This small molecule binds to this protein.
Small molecule (SMILES): CC[C@H](C)[C@H](NC(=O)[C@H](CC1=CN=C2CC=CC=C12)NC(=O)[C@H](CCSC)NC(=O)[C@H](CC(C)C)NC(=O)[C@H](CC(C)C)NC(=O)[C@@H](N)CO)C(=O)N[C@H](C(=O)N[C@@H](CCC(N)=O)C(=O)N[C@@H](CC(C)C)C(=O)O)[C@@H](C)O

Sequence of chain 1.A:
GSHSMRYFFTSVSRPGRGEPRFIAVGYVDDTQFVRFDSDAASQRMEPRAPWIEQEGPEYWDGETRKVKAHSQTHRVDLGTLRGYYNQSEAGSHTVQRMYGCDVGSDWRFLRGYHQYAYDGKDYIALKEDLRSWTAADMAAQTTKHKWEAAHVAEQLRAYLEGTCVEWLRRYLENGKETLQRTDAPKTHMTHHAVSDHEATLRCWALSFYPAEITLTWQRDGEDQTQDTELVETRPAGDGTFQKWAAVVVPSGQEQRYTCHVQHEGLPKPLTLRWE

Binding-site contacts:
Ligand atom CA contacts residue TYR99 of chain 1.A at 3.6 Å (hydrophobic).
Ligand atom CD1 contacts residue TYR116 of chain 1.A at 3.5 Å (hydrophobic).
Ligand atom CD2 contacts residue TYR123 of chain 1.A at 3.6 Å (hydrophobic).
Ligand atom CG contacts residue ASP77 of chain 1.A at 3.6 Å.
Ligand atom N contacts residue TYR7 of chain 1.A at 2.8 Å (h-bond).
Ligand atom O contacts residue LYS66 of chain 1.A at 2.9 Å (salt-bridge).
Ligand atom CG contacts residue GLU63 of chain 1.A at 3.5 Å.
Ligand atom CD2 contacts residue THR143 of chain 1.A at 3.4 Å.
Ligand atom CD2 contacts residue PHE9 of chain 1.A at 3.6 Å (hydrophobic).
Ligand atom CB contacts residue TRP167 of chain 1.A at 3.5 Å (hydrophobic).
Ligand atom N contacts residue ASP77 of chain 1.A at 2.9 Å (salt-bridge).
Ligand atom OG contacts residue LYS66 of chain 1.A at 2.9 Å (salt-bridge).
Ligand atom OXT contacts residue LYS146 of chain 1.A at 3.1 Å.
Ligand atom CD1 contacts residue VAL67 of chain 1.A at 3.6 Å (hydrophobic).
Ligand atom CA contacts residue TYR7 of chain 1.A at 3.2 Å (hydrophobic).
Ligand atom CD1 contacts residue HIS70 of chain 1.A at 3.4 Å.
Ligand atom CG1 contacts residue HIS70 of chain 1.A at 3.6 Å.
Ligand atom OG contacts residue GLU63 of chain 1.A at 2.9 Å (salt-bridge).
Ligand atom N contacts residue TYR99 of chain 1.A at 3.0 Å (h-bond).
Ligand atom CD1 contacts residue TYR159 of chain 1.A at 3.4 Å (hydrophobic).
Ligand atom CA contacts residue TYR171 of chain 1.A at 3.4 Å (hydrophobic).
Ligand atom CA contacts residue GLU63 of chain 1.A at 3.4 Å.
Ligand atom CD2 contacts residue LEU156 of chain 1.A at 3.4 Å (hydrophobic).
Ligand atom N contacts residue TYR171 of chain 1.A at 2.7 Å (h-bond).
Ligand atom CD2 contacts residue TYR7 of chain 1.A at 3.6 Å (hydrophobic).
Ligand atom NE2 contacts residue VAL76 of chain 1.A at 3.5 Å.
Ligand atom CD2 contacts residue TYR99 of chain 1.A at 3.2 Å (hydrophobic).
Ligand atom C contacts residue TYR7 of chain 1.A at 3.4 Å (hydrophobic).
Ligand atom O contacts residue TRP147 of chain 1.A at 3.5 Å.
Ligand atom N contacts residue GLU63 of chain 1.A at 2.9 Å (salt-bridge).
Ligand atom O contacts residue THR73 of chain 1.A at 3.1 Å (h-bond).
Ligand atom O contacts residue TRP147 of chain 1.A at 2.9 Å (h-bond).
Ligand atom CB contacts residue TYR99 of chain 1.A at 3.4 Å (hydrophobic).
Ligand atom O contacts residue HIS70 of chain 1.A at 3.3 Å.
Ligand atom OG1 contacts residue GLN155 of chain 1.A at 3.5 Å (h-bond).
Ligand atom CA contacts residue ASP77 of chain 1.A at 3.5 Å.
Ligand atom CD1 contacts residue THR73 of chain 1.A at 2.8 Å.
Ligand atom CD1 contacts residue LEU81 of chain 1.A at 3.4 Å (hydrophobic).
Ligand atom NE1 contacts residue GLN155 of chain 1.A at 3.6 Å.
Ligand atom O contacts residue TYR159 of chain 1.A at 2.6 Å (h-bond).